A small-molecule ligand and the protein it binds are described below.
Small molecule (SMILES): CC(C)[C@H](NC(=O)[C@@H](NC(=O)[C@H](C)NC(=O)[C@@H]1CCCN1C(=O)[C@@H](N)Cc1ccccc1)[C@@H](C)OP(=O)(O)O)C(=O)O

Sequence of chain 1.A:
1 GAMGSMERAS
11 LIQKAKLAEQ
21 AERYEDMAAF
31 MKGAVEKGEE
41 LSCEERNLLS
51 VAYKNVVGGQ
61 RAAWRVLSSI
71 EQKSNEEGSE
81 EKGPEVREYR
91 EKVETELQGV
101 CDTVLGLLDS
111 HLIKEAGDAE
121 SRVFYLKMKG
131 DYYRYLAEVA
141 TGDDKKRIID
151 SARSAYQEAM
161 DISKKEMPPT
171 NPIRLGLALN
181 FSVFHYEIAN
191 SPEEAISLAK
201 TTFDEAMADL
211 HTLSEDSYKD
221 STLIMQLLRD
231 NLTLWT

Binding-site contacts:
Ligand atom O contacts residue LEU179 of chain 1.A at 3.4 Å.
Ligand atom O contacts residue LYS127 of chain 1.A at 2.8 Å (salt-bridge).
Ligand atom CG contacts residue VAL183 of chain 1.A at 3.8 Å (hydrophobic).
Ligand atom CB contacts residue VAL183 of chain 1.A at 3.9 Å (hydrophobic).
Ligand atom C contacts residue ASN180 of chain 1.A at 3.6 Å.
Ligand atom C contacts residue ASN231 of chain 1.A at 3.7 Å.
Ligand atom CB contacts residue ASN180 of chain 1.A at 3.2 Å.
Ligand atom CG1 contacts residue LEU179 of chain 1.A at 3.8 Å (hydrophobic).
Ligand atom N contacts residue ASN231 of chain 1.A at 2.9 Å (h-bond).
Ligand atom C contacts residue LYS54 of chain 1.A at 3.2 Å.
Ligand atom CG2 contacts residue ASN180 of chain 1.A at 3.6 Å.
Ligand atom C contacts residue LYS127 of chain 1.A at 3.7 Å.
Ligand atom CG2 contacts residue GLY176 of chain 1.A at 3.5 Å.
Ligand atom N contacts residue ASN180 of chain 1.A at 3.0 Å (h-bond).
Ligand atom P contacts residue ARG134 of chain 1.A at 3.8 Å.
Ligand atom P contacts residue ARG61 of chain 1.A at 3.7 Å.
Ligand atom O contacts residue ASN231 of chain 1.A at 3.0 Å (h-bond).
Ligand atom O3P contacts residue ARG134 of chain 1.A at 2.9 Å (salt-bridge).
Ligand atom O2P contacts residue ARG134 of chain 1.A at 2.8 Å (salt-bridge).
Ligand atom CG2 contacts residue ARG134 of chain 1.A at 3.8 Å.
Ligand atom OXT contacts residue S2E1 of chain 1.C at 3.8 Å.
Ligand atom CG1 contacts residue LEU227 of chain 1.A at 3.4 Å (hydrophobic).
Ligand atom O3P contacts residue LYS54 of chain 1.A at 2.9 Å (salt-bridge).
Ligand atom CA contacts residue LYS54 of chain 1.A at 3.9 Å.
Ligand atom O1P contacts residue ARG61 of chain 1.A at 3.0 Å (salt-bridge).
Ligand atom CA contacts residue ASN231 of chain 1.A at 3.8 Å.
Ligand atom CA contacts residue ASN180 of chain 1.A at 3.2 Å.
Ligand atom CA contacts residue LEU179 of chain 1.A at 3.8 Å (hydrophobic).
Ligand atom CG2 contacts residue VAL183 of chain 1.A at 3.7 Å (hydrophobic).
Ligand atom O contacts residue LYS54 of chain 1.A at 2.8 Å (salt-bridge).
Ligand atom CB contacts residue ASN231 of chain 1.A at 3.6 Å.
Ligand atom O2P contacts residue ARG61 of chain 1.A at 3.0 Å (salt-bridge).
Ligand atom O3P contacts residue TYR135 of chain 1.A at 2.6 Å (h-bond).
Ligand atom O contacts residue VAL183 of chain 1.A at 3.6 Å.
Ligand atom CA contacts residue ASN231 of chain 1.A at 3.6 Å.
Ligand atom CB contacts residue ASN231 of chain 1.A at 3.6 Å.
Ligand atom OXT contacts residue LYS54 of chain 1.A at 3.5 Å.
Ligand atom CG1 contacts residue S2E1 of chain 1.C at 3.8 Å.
Ligand atom O contacts residue ASN180 of chain 1.A at 2.8 Å (h-bond).
Ligand atom P contacts residue TYR135 of chain 1.A at 3.8 Å.